Sequence of chain 1.A:
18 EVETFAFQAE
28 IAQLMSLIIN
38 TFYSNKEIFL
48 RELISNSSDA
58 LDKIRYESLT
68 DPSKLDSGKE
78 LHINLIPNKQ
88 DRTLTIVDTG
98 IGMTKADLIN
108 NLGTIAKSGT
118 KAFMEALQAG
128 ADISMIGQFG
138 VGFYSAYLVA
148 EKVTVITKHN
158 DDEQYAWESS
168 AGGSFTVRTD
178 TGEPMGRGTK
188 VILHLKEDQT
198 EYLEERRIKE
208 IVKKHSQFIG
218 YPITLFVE

This small molecule binds to this protein.
Small molecule (SMILES): O=c1[nH]c2cc(CNS(O)(O)c3cccnc3)ccc2n1-c1cc(Cl)c(O)cc1O

Binding-site contacts:
Ligand atom O2 contacts residue THR186 of chain 1.A at 3.6 Å.
Ligand atom C2 contacts residue SER54 of chain 1.A at 4.0 Å.
Ligand atom C2 contacts residue ASP95 of chain 1.A at 3.5 Å.
Ligand atom C7 contacts residue GLY99 of chain 1.A at 3.5 Å.
Ligand atom C17 contacts residue ASP56 of chain 1.A at 3.9 Å.
Ligand atom N2 contacts residue ALA57 of chain 1.A at 3.8 Å.
Ligand atom C2 contacts residue THR186 of chain 1.A at 3.8 Å.
Ligand atom C7 contacts residue MET100 of chain 1.A at 3.6 Å (hydrophobic).
Ligand atom C1 contacts residue ASN53 of chain 1.A at 3.5 Å.
Ligand atom C17 contacts residue ALA57 of chain 1.A at 4.0 Å (hydrophobic).
Ligand atom C13 contacts residue GLY110 of chain 1.A at 3.5 Å.
Ligand atom O1 contacts residue ASN53 of chain 1.A at 3.4 Å.
Ligand atom C7 contacts residue ALA57 of chain 1.A at 3.8 Å (hydrophobic).
Ligand atom C18 contacts residue ALA57 of chain 1.A at 4.0 Å (hydrophobic).
Ligand atom O1 contacts residue VAL188 of chain 1.A at 3.7 Å.
Ligand atom CL contacts residue ASN53 of chain 1.A at 3.5 Å.
Ligand atom N1 contacts residue ALA57 of chain 1.A at 3.6 Å.
Ligand atom O3 contacts residue GLY99 of chain 1.A at 3.3 Å.
Ligand atom C9 contacts residue ILE98 of chain 1.A at 3.6 Å (hydrophobic).
Ligand atom C8 contacts residue ILE98 of chain 1.A at 3.8 Å (hydrophobic).
Ligand atom C2 contacts residue ASN53 of chain 1.A at 3.9 Å.
Ligand atom C14 contacts residue GLY110 of chain 1.A at 3.6 Å.
Ligand atom O1 contacts residue LEU50 of chain 1.A at 3.8 Å.
Ligand atom C8 contacts residue ALA57 of chain 1.A at 3.6 Å (hydrophobic).
Ligand atom C7 contacts residue THR186 of chain 1.A at 3.8 Å.
Ligand atom C6 contacts residue ASN53 of chain 1.A at 3.7 Å.
Ligand atom O4 contacts residue LYS60 of chain 1.A at 3.5 Å.
Ligand atom O2 contacts residue ASP95 of chain 1.A at 2.6 Å (salt-bridge).
Ligand atom C3 contacts residue ASP95 of chain 1.A at 3.5 Å.
Ligand atom O3 contacts residue THR186 of chain 1.A at 2.6 Å (h-bond).
Ligand atom N2 contacts residue MET100 of chain 1.A at 3.8 Å.
Ligand atom N2 contacts residue ILE98 of chain 1.A at 3.5 Å.
Ligand atom C3 contacts residue THR186 of chain 1.A at 3.9 Å.
Ligand atom C18 contacts residue ASN53 of chain 1.A at 3.7 Å.
Ligand atom C19 contacts residue ALA57 of chain 1.A at 3.5 Å (hydrophobic).
Ligand atom O2 contacts residue ALA57 of chain 1.A at 3.1 Å.
Ligand atom O3 contacts residue MET100 of chain 1.A at 3.4 Å.
Ligand atom CL contacts residue PHE140 of chain 1.A at 3.5 Å.
Ligand atom N2 contacts residue GLY99 of chain 1.A at 2.9 Å (h-bond).
Ligand atom O2 contacts residue SER54 of chain 1.A at 3.9 Å.